Binding-site contacts:
Ligand atom C2 contacts residue PHE120 of chain 1.B at 3.3 Å (hydrophobic).
Ligand atom N7A contacts residue GLU111 of chain 1.B at 2.8 Å (salt-bridge).
Ligand atom O2A contacts residue HIS119 of chain 1.B at 3.5 Å (h-bond).
Ligand atom O2T contacts residue HIS12 of chain 1.B at 3.2 Å.
Ligand atom O5' contacts residue HIS119 of chain 1.B at 3.5 Å (h-bond).
Ligand atom C6A contacts residue GLN69 of chain 1.B at 3.1 Å.
Ligand atom N6A contacts residue GLN69 of chain 1.B at 3.2 Å (h-bond).
Ligand atom O1B contacts residue HIS12 of chain 1.B at 3.5 Å (h-bond).
Ligand atom PB contacts residue LYS41 of chain 1.B at 3.6 Å.
Ligand atom C2A contacts residue HIS119 of chain 1.B at 3.3 Å.
Ligand atom C2T contacts residue PHE120 of chain 1.B at 3.7 Å (hydrophobic).
Ligand atom O3A contacts residue HIS119 of chain 1.B at 3.6 Å.
Ligand atom N1A contacts residue HIS119 of chain 1.B at 3.4 Å.
Ligand atom N3T contacts residue THR45 of chain 1.B at 2.8 Å (h-bond).
Ligand atom N1A contacts residue ASN67 of chain 1.B at 3.4 Å (h-bond).
Ligand atom O2T contacts residue ASN44 of chain 1.B at 3.3 Å.
Ligand atom O3 contacts residue LYS41 of chain 1.B at 3.1 Å (salt-bridge).
Ligand atom O1G contacts residue LYS7 of chain 1.B at 3.4 Å (salt-bridge).
Ligand atom N1A contacts residue GLN69 of chain 1.B at 3.3 Å (h-bond).
Ligand atom N3A contacts residue HIS119 of chain 1.B at 3.5 Å.
Ligand atom N6A contacts residue CYS65 of chain 1.B at 3.3 Å (h-bond).
Ligand atom O4' contacts residue HIS119 of chain 1.B at 3.6 Å.
Ligand atom C4T contacts residue THR45 of chain 1.B at 3.6 Å.
Ligand atom O4 contacts residue VAL43 of chain 1.B at 3.4 Å (h-bond).
Ligand atom O2B contacts residue GLN11 of chain 1.B at 3.5 Å (h-bond).
Ligand atom C2T contacts residue THR45 of chain 1.B at 3.6 Å.
Ligand atom O2B contacts residue LYS41 of chain 1.B at 3.3 Å (salt-bridge).
Ligand atom C8A contacts residue GLU111 of chain 1.B at 3.0 Å.
Ligand atom O4T contacts residue THR45 of chain 1.B at 3.5 Å (h-bond).
Ligand atom C2A contacts residue ASN67 of chain 1.B at 3.7 Å.
Ligand atom N6A contacts residue ALA109 of chain 1.B at 3.6 Å.
Ligand atom C5' contacts residue VAL118 of chain 1.B at 3.7 Å (hydrophobic).
Ligand atom N7A contacts residue ASN71 of chain 1.B at 3.7 Å.
Ligand atom C5A contacts residue GLN69 of chain 1.B at 3.6 Å.
Ligand atom C6A contacts residue ALA109 of chain 1.B at 3.7 Å (hydrophobic).
Ligand atom N3T contacts residue PHE120 of chain 1.B at 3.5 Å.
Ligand atom C1 contacts residue VAL43 of chain 1.B at 3.7 Å (hydrophobic).
Ligand atom O4' contacts residue VAL118 of chain 1.B at 3.3 Å (h-bond).
Ligand atom N6A contacts residue ASN71 of chain 1.B at 2.8 Å (h-bond).
Ligand atom O2T contacts residue THR45 of chain 1.B at 2.9 Å (h-bond).

Sequence of chain 1.B:
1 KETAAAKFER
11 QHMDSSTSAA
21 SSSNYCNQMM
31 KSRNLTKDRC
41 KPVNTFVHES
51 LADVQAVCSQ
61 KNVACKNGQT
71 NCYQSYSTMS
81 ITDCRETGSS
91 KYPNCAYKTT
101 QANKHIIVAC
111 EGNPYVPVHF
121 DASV

This small molecule binds to this protein.
Small molecule (SMILES): Cc1cn([C@H]2C[C@H](O[P](=O)([O-])O[P](=O)([O-])OC[C@H]3O[C@@H](n4cnc5c(N)ncnc54)[C@H](O)[C@@H]3OP(=O)(O)O)[C@@H](COP(=O)(O)O)O2)c(=O)[nH]c1=O